Sequence of chain 1.D:
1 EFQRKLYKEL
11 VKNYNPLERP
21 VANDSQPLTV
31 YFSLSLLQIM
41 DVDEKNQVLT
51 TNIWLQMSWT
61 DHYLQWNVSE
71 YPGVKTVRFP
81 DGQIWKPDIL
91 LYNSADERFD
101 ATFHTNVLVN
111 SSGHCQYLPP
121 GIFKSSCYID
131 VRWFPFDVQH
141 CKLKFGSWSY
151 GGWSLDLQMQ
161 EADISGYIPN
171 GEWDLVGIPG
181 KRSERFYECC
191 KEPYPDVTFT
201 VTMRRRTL

This small molecule binds to this protein.
Small molecule (SMILES): CC(=O)N[C@H]1[C@H](O[C@H]2[C@H](O)[C@@H](NC(C)=O)CO[C@@H]2CO)O[C@H](CO)[C@@H](O)[C@@H]1O

Binding-site contacts:
Ligand atom C8 contacts residue ASN110 of chain 1.D at 3.9 Å.
Ligand atom C7 contacts residue SER112 of chain 1.D at 3.8 Å.
Ligand atom C2 contacts residue SER112 of chain 1.D at 3.4 Å.
Ligand atom C5 contacts residue ASN110 of chain 1.D at 3.7 Å.
Ligand atom O6 contacts residue HIS114 of chain 1.D at 4.1 Å.
Ligand atom C5 contacts residue HIS114 of chain 1.D at 4.0 Å.
Ligand atom C4 contacts residue ASN110 of chain 1.D at 4.3 Å.
Ligand atom C6 contacts residue HIS114 of chain 1.D at 3.8 Å.
Ligand atom O3 contacts residue SER112 of chain 1.D at 3.9 Å.
Ligand atom O7 contacts residue ASN110 of chain 1.D at 4.4 Å.
Ligand atom C7 contacts residue ASN110 of chain 1.D at 3.6 Å.
Ligand atom O7 contacts residue SER112 of chain 1.D at 4.0 Å.
Ligand atom N2 contacts residue SER112 of chain 1.D at 2.8 Å (h-bond).
Ligand atom C1 contacts residue HIS114 of chain 1.D at 4.3 Å.
Ligand atom O7 contacts residue SER111 of chain 1.D at 4.0 Å.
Ligand atom C3 contacts residue SER112 of chain 1.D at 3.3 Å.
Ligand atom O5 contacts residue HIS114 of chain 1.D at 3.9 Å.
Ligand atom C2 contacts residue ASN110 of chain 1.D at 2.5 Å.
Ligand atom C3 contacts residue ASN110 of chain 1.D at 3.8 Å.
Ligand atom C1 contacts residue ASN110 of chain 1.D at 1.4 Å.
Ligand atom C1 contacts residue SER112 of chain 1.D at 3.8 Å.
Ligand atom N2 contacts residue ASN110 of chain 1.D at 2.9 Å (h-bond).
Ligand atom O5 contacts residue ASN110 of chain 1.D at 2.4 Å (h-bond).